The protein below binds the small molecule below.
Small molecule (SMILES): O=C(O)Cn1c2ccccc2c2n[nH]c(=S)nc21

Sequence of chain 1.A:
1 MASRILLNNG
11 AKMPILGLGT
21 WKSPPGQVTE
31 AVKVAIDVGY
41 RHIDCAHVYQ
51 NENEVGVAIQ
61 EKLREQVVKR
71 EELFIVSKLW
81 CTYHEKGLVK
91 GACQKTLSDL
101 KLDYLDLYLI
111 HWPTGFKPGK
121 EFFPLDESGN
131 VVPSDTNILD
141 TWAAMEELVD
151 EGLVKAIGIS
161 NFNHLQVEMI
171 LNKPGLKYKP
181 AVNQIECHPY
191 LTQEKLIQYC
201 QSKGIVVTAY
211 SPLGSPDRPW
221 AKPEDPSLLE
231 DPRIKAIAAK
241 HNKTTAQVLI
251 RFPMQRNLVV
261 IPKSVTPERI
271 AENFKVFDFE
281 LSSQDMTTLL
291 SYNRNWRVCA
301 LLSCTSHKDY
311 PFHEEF

Binding-site contacts:
Ligand atom O4 contacts residue NAP1 of chain 1.B at 3.0 Å.
Ligand atom S11 contacts residue ALA300 of chain 1.A at 3.6 Å.
Ligand atom C10 contacts residue 3E21 of chain 1.D at 3.8 Å.
Ligand atom N9 contacts residue CYS299 of chain 1.A at 4.0 Å.
Ligand atom C3 contacts residue HIS111 of chain 1.A at 3.3 Å.
Ligand atom C2 contacts residue NAP1 of chain 1.B at 3.8 Å.
Ligand atom C19 contacts residue TRP21 of chain 1.A at 3.2 Å (hydrophobic).
Ligand atom N12 contacts residue 3E21 of chain 1.D at 2.8 Å (h-bond).
Ligand atom C10 contacts residue TRP220 of chain 1.A at 3.5 Å (hydrophobic).
Ligand atom N9 contacts residue TRP220 of chain 1.A at 3.8 Å.
Ligand atom C18 contacts residue TRP21 of chain 1.A at 3.8 Å (hydrophobic).
Ligand atom C21 contacts residue TRP21 of chain 1.A at 3.7 Å (hydrophobic).
Ligand atom C19 contacts residue TYR49 of chain 1.A at 3.8 Å (hydrophobic).
Ligand atom C8 contacts residue TRP220 of chain 1.A at 4.1 Å (hydrophobic).
Ligand atom C8 contacts residue TRP21 of chain 1.A at 4.0 Å (hydrophobic).
Ligand atom O4 contacts residue HIS111 of chain 1.A at 2.7 Å (h-bond).
Ligand atom S11 contacts residue CYS299 of chain 1.A at 3.4 Å.
Ligand atom C3 contacts residue TYR49 of chain 1.A at 3.8 Å (hydrophobic).
Ligand atom O5 contacts residue NAP1 of chain 1.B at 3.6 Å.
Ligand atom O5 contacts residue HIS111 of chain 1.A at 3.0 Å (h-bond).
Ligand atom N13 contacts residue PHE123 of chain 1.A at 4.0 Å.
Ligand atom O4 contacts residue TYR49 of chain 1.A at 2.7 Å (h-bond).
Ligand atom N12 contacts residue TRP220 of chain 1.A at 3.7 Å.
Ligand atom C19 contacts residue VAL48 of chain 1.A at 3.9 Å (hydrophobic).
Ligand atom S11 contacts residue LEU301 of chain 1.A at 3.2 Å (h-bond).
Ligand atom N12 contacts residue LEU301 of chain 1.A at 3.9 Å.
Ligand atom C16 contacts residue PHE123 of chain 1.A at 3.8 Å (hydrophobic).
Ligand atom N9 contacts residue TRP112 of chain 1.A at 4.0 Å.
Ligand atom S11 contacts residue TRP112 of chain 1.A at 4.0 Å.
Ligand atom C17 contacts residue VAL48 of chain 1.A at 3.9 Å (hydrophobic).
Ligand atom C18 contacts residue VAL48 of chain 1.A at 3.6 Å (hydrophobic).
Ligand atom S11 contacts residue 3E21 of chain 1.D at 4.0 Å.
Ligand atom O5 contacts residue TRP112 of chain 1.A at 3.1 Å (h-bond).
Ligand atom C3 contacts residue NAP1 of chain 1.B at 3.5 Å.
Ligand atom N1 contacts residue TRP21 of chain 1.A at 3.6 Å.
Ligand atom S11 contacts residue TRP220 of chain 1.A at 4.0 Å.
Ligand atom O5 contacts residue TRP80 of chain 1.A at 4.1 Å.
Ligand atom C2 contacts residue TRP21 of chain 1.A at 3.5 Å (hydrophobic).
Ligand atom N13 contacts residue TRP220 of chain 1.A at 4.1 Å.
Ligand atom N13 contacts residue 3E21 of chain 1.D at 3.5 Å (h-bond).